A protein and the small-molecule ligand that binds it are described below.
Small molecule (SMILES): NCC1CCC(C(=O)N[C@@H](Cc2ccccc2)c2cc(-c3ccc4[nH]nc(O)c4c3)ccn2)CC1

Binding-site contacts:
Ligand atom C16 contacts residue HIS27 of chain 1.A at 3.4 Å.
Ligand atom N32 contacts residue ASP182 of chain 1.A at 2.9 Å (salt-bridge).
Ligand atom C6 contacts residue HIS44 of chain 1.A at 3.3 Å.
Ligand atom N32 contacts residue ALA183 of chain 1.A at 3.0 Å (h-bond).
Ligand atom C6 contacts residue SER188 of chain 1.A at 3.4 Å.
Ligand atom N30 contacts residue ARG26 of chain 1.A at 3.7 Å.
Ligand atom C23 contacts residue GLY211 of chain 1.A at 3.7 Å.
Ligand atom N31 contacts residue HIS27 of chain 1.A at 2.9 Å (h-bond).
Ligand atom O34 contacts residue SER188 of chain 1.A at 3.4 Å.
Ligand atom C7 contacts residue HIS27 of chain 1.A at 3.2 Å.
Ligand atom C25 contacts residue ALA183 of chain 1.A at 3.5 Å (hydrophobic).
Ligand atom C27 contacts residue ALA183 of chain 1.A at 3.5 Å (hydrophobic).
Ligand atom N31 contacts residue ARG26 of chain 1.A at 3.6 Å (salt-bridge).
Ligand atom C16 contacts residue ARG26 of chain 1.A at 3.7 Å.
Ligand atom C22 contacts residue TRP208 of chain 1.A at 3.8 Å (hydrophobic).
Ligand atom C28 contacts residue SER188 of chain 1.A at 3.6 Å.
Ligand atom O35 contacts residue TYR134 of chain 1.A at 2.6 Å (h-bond).
Ligand atom O34 contacts residue LYS185 of chain 1.A at 3.3 Å.
Ligand atom C11 contacts residue LYS185 of chain 1.A at 3.5 Å.
Ligand atom C10 contacts residue GLY186 of chain 1.A at 3.4 Å.
Ligand atom C15 contacts residue HIS44 of chain 1.A at 3.5 Å.
Ligand atom N30 contacts residue ILE141 of chain 1.A at 3.3 Å.
Ligand atom C14 contacts residue GLY186 of chain 1.A at 3.7 Å.
Ligand atom O34 contacts residue GLY186 of chain 1.A at 3.3 Å (h-bond).
Ligand atom N32 contacts residue GLY211 of chain 1.A at 3.0 Å (h-bond).
Ligand atom C9 contacts residue TYR134 of chain 1.A at 3.8 Å (hydrophobic).
Ligand atom N30 contacts residue EDO1 of chain 1.K at 2.7 Å (h-bond).
Ligand atom C26 contacts residue HIS44 of chain 1.A at 3.4 Å.
Ligand atom C18 contacts residue ILE141 of chain 1.A at 3.6 Å (hydrophobic).
Ligand atom C22 contacts residue THR206 of chain 1.A at 3.8 Å.
Ligand atom C18 contacts residue TYR134 of chain 1.A at 3.6 Å (hydrophobic).
Ligand atom O34 contacts residue CYS184 of chain 1.A at 3.1 Å (h-bond).
Ligand atom C8 contacts residue LYS185 of chain 1.A at 3.6 Å.
Ligand atom C7 contacts residue LEU28 of chain 1.A at 3.3 Å (hydrophobic).
Ligand atom C3 contacts residue CYS29 of chain 1.A at 3.6 Å (hydrophobic).
Ligand atom N31 contacts residue ILE141 of chain 1.A at 3.5 Å.
Ligand atom C4 contacts residue LEU28 of chain 1.A at 3.4 Å (hydrophobic).
Ligand atom C19 contacts residue SER188 of chain 1.A at 3.7 Å.
Ligand atom N31 contacts residue EDO1 of chain 1.K at 3.5 Å (h-bond).
Ligand atom C20 contacts residue THR206 of chain 1.A at 3.6 Å.

Sequence of chain 1.A:
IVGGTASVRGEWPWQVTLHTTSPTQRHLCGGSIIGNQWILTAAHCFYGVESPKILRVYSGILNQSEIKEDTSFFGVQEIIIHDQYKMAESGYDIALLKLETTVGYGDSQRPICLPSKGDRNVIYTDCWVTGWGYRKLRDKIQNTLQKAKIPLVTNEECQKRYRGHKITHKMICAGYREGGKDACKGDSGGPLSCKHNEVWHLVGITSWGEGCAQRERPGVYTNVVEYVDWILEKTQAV